Sequence of chain 1.B:
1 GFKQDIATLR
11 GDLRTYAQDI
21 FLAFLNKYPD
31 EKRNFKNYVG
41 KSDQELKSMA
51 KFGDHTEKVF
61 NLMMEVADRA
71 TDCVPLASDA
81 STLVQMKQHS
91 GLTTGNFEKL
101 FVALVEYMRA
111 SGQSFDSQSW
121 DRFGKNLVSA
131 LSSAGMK

Binding-site contacts:
Ligand atom C7 contacts residue CYS73 of chain 1.B at 3.1 Å (hydrophobic).
Ligand atom O1 contacts residue CYS73 of chain 1.B at 3.0 Å (h-bond).
Ligand atom C8 contacts residue CYS73 of chain 1.B at 1.8 Å (hydrophobic).
Ligand atom C1 contacts residue ARG122 of chain 1.B at 4.0 Å.
Ligand atom C6 contacts residue SER119 of chain 1.B at 3.6 Å.
Ligand atom C9 contacts residue ASP72 of chain 1.B at 4.1 Å.
Ligand atom C7 contacts residue ASP72 of chain 1.B at 4.0 Å.
Ligand atom C1 contacts residue SER119 of chain 1.B at 4.1 Å.
Ligand atom C2 contacts residue SER119 of chain 1.B at 3.5 Å.
Ligand atom C9 contacts residue CYS73 of chain 1.B at 2.7 Å (hydrophobic).
Ligand atom C5 contacts residue SER119 of chain 1.B at 3.8 Å.
Ligand atom C5 contacts residue CYS73 of chain 1.B at 4.0 Å (hydrophobic).
Ligand atom C8 contacts residue SER119 of chain 1.B at 3.4 Å.
Ligand atom O1 contacts residue PHE123 of chain 1.B at 4.5 Å.
Ligand atom C6 contacts residue CYS73 of chain 1.B at 2.8 Å (hydrophobic).
Ligand atom C6 contacts residue ASP72 of chain 1.B at 3.9 Å.
Ligand atom O1 contacts residue ASP72 of chain 1.B at 4.3 Å.
Ligand atom C9 contacts residue SER119 of chain 1.B at 3.2 Å.
Ligand atom C2 contacts residue GLN118 of chain 1.B at 3.9 Å.
Ligand atom C8 contacts residue ASP72 of chain 1.B at 3.7 Å.
Ligand atom C contacts residue ARG122 of chain 1.B at 3.9 Å.
Ligand atom O1 contacts residue ARG122 of chain 1.B at 3.1 Å.
Ligand atom O1 contacts residue SER119 of chain 1.B at 3.5 Å.
Ligand atom C4 contacts residue SER119 of chain 1.B at 3.7 Å.
Ligand atom C9 contacts residue ARG122 of chain 1.B at 4.4 Å.
Ligand atom C3 contacts residue SER119 of chain 1.B at 3.4 Å.
Ligand atom C2 contacts residue ARG122 of chain 1.B at 4.3 Å.
Ligand atom C7 contacts residue PHE2 of chain 1.B at 3.8 Å (hydrophobic).
Ligand atom C3 contacts residue CYS73 of chain 1.B at 4.0 Å (hydrophobic).
Ligand atom C7 contacts residue SER119 of chain 1.B at 4.4 Å.

This protein binds this small molecule.
Small molecule (SMILES): Cc1cc(O)c(C(C)C)cc1O